This protein binds this small molecule.
Small molecule (SMILES): CC(=O)N[C@@H]1[C@@H](O)[C@H](O)[C@@H](CO)O[C@H]1O

Binding-site contacts:
Ligand atom C5 contacts residue ASP249 of chain 1.C at 4.5 Å.
Ligand atom C5 contacts residue ASN253 of chain 1.C at 3.7 Å.
Ligand atom C8 contacts residue SER252 of chain 1.C at 3.9 Å.
Ligand atom C8 contacts residue ASN253 of chain 1.C at 4.1 Å.
Ligand atom N2 contacts residue ASN253 of chain 1.C at 2.9 Å (h-bond).
Ligand atom C8 contacts residue ARG206 of chain 1.C at 3.5 Å.
Ligand atom C2 contacts residue ASN253 of chain 1.C at 2.5 Å.
Ligand atom N2 contacts residue SER252 of chain 1.C at 4.2 Å.
Ligand atom C7 contacts residue SER252 of chain 1.C at 3.5 Å.
Ligand atom O7 contacts residue ASN253 of chain 1.C at 3.6 Å.
Ligand atom C4 contacts residue ASN253 of chain 1.C at 4.2 Å.
Ligand atom O5 contacts residue ASP249 of chain 1.C at 4.0 Å.
Ligand atom O7 contacts residue SER252 of chain 1.C at 2.3 Å (h-bond).
Ligand atom C7 contacts residue ASN253 of chain 1.C at 3.5 Å.
Ligand atom C2 contacts residue SER252 of chain 1.C at 4.1 Å.
Ligand atom C7 contacts residue ASN218 of chain 1.D at 4.5 Å.
Ligand atom C8 contacts residue ASN218 of chain 1.D at 3.9 Å.
Ligand atom O5 contacts residue ASN253 of chain 1.C at 2.4 Å (h-bond).
Ligand atom O6 contacts residue ASP249 of chain 1.C at 3.2 Å (salt-bridge).
Ligand atom C1 contacts residue ASN253 of chain 1.C at 1.4 Å.
Ligand atom O5 contacts residue PHE209 of chain 1.C at 4.0 Å.
Ligand atom C6 contacts residue ASP249 of chain 1.C at 3.3 Å.
Ligand atom O7 contacts residue ASN218 of chain 1.D at 4.2 Å.
Ligand atom C3 contacts residue ASN253 of chain 1.C at 3.8 Å.
Ligand atom C1 contacts residue ASP249 of chain 1.C at 4.2 Å.
Ligand atom C1 contacts residue PHE209 of chain 1.C at 4.0 Å (hydrophobic).

Sequence of chain 1.C:
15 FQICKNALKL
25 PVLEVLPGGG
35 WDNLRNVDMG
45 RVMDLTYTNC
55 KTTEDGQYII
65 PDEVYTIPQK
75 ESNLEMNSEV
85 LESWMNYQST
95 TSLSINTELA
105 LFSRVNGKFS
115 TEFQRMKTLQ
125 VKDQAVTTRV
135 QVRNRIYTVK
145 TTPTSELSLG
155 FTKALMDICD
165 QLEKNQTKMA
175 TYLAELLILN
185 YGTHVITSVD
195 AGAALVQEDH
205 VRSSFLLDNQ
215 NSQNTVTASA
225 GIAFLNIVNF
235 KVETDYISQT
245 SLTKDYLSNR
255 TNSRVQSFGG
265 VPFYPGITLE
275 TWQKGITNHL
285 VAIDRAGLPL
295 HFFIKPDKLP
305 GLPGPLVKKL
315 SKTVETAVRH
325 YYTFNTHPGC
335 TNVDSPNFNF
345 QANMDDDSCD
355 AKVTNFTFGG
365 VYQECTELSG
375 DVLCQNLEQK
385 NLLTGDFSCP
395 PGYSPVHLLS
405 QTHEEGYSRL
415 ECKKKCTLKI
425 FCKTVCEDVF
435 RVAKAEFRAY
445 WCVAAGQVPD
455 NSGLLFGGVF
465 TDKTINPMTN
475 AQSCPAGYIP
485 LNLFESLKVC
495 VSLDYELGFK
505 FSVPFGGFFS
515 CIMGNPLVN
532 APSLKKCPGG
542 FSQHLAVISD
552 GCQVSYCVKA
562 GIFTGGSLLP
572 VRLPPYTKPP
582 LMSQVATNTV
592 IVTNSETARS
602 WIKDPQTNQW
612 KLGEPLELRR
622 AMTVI

Sequence of chain 1.D:
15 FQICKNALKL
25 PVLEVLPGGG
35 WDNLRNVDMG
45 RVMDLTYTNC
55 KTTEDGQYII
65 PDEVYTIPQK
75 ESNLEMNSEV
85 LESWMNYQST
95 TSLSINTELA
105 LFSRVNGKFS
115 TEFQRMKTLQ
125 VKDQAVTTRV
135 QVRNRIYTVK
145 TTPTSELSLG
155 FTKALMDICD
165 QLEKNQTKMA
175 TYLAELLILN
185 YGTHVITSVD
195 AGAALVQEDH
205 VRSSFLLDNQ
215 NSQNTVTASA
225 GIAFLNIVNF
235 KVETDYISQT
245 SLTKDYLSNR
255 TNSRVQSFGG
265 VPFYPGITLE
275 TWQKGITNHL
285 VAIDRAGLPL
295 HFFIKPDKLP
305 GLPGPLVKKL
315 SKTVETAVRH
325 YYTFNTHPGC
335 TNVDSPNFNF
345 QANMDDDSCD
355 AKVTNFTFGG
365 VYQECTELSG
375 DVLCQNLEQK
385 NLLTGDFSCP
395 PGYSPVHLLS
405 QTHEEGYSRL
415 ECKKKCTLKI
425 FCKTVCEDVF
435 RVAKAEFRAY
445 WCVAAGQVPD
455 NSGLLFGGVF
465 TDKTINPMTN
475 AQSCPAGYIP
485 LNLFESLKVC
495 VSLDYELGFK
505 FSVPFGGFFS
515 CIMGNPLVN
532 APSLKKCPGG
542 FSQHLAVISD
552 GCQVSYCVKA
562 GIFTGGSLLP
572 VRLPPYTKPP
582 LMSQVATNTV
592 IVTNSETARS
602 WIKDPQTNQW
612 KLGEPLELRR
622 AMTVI